Sequence of chain 1.B:
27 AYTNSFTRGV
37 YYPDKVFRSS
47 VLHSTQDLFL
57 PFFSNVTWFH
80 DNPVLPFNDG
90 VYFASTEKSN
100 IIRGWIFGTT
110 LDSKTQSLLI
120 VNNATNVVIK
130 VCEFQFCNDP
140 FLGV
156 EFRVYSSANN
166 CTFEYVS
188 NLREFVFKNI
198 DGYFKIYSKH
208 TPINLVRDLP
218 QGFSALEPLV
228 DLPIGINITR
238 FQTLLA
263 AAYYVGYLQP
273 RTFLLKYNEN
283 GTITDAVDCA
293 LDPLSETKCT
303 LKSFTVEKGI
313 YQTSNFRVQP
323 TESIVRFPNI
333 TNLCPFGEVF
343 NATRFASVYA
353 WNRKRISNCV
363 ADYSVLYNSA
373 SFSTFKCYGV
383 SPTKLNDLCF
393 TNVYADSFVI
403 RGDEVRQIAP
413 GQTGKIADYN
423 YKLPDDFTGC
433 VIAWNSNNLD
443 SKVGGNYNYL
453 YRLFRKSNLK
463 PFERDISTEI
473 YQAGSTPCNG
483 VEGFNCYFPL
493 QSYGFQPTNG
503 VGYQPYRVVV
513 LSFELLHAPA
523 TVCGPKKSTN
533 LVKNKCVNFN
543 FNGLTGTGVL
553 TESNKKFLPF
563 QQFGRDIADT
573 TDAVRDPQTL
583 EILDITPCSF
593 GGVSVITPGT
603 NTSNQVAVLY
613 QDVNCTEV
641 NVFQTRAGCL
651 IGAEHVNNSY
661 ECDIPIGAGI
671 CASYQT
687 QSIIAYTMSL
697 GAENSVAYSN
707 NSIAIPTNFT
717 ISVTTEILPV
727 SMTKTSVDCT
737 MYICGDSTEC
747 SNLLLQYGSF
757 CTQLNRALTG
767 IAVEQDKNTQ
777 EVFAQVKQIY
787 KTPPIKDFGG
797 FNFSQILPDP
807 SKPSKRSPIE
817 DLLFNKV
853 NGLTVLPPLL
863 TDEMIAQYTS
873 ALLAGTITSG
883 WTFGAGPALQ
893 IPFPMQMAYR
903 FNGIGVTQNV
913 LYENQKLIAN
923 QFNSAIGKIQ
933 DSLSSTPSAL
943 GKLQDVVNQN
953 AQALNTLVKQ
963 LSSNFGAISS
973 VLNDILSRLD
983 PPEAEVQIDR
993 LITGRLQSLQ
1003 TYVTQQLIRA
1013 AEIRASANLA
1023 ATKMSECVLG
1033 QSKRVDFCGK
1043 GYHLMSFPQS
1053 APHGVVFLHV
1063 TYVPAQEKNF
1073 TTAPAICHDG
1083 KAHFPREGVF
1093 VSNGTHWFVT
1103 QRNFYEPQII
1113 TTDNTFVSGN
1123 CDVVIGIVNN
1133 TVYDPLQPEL

Binding-site contacts:
Ligand atom N2 contacts residue GLU281 of chain 1.B at 3.6 Å.
Ligand atom O7 contacts residue ASN280 of chain 1.B at 3.8 Å.
Ligand atom C5 contacts residue ASN282 of chain 1.B at 3.7 Å.
Ligand atom C8 contacts residue GLU281 of chain 1.B at 3.4 Å.
Ligand atom C3 contacts residue ASN282 of chain 1.B at 3.8 Å.
Ligand atom C8 contacts residue ASN282 of chain 1.B at 4.3 Å.
Ligand atom C7 contacts residue ASN282 of chain 1.B at 3.1 Å.
Ligand atom C1 contacts residue ASN282 of chain 1.B at 1.4 Å.
Ligand atom C2 contacts residue ASN282 of chain 1.B at 2.4 Å.
Ligand atom O5 contacts residue ASN282 of chain 1.B at 2.4 Å (h-bond).
Ligand atom C8 contacts residue ASN280 of chain 1.B at 3.7 Å.
Ligand atom N2 contacts residue ASN282 of chain 1.B at 2.9 Å (h-bond).
Ligand atom C7 contacts residue GLU281 of chain 1.B at 4.0 Å.
Ligand atom C4 contacts residue ASN282 of chain 1.B at 4.2 Å.
Ligand atom O7 contacts residue ASN282 of chain 1.B at 2.9 Å (h-bond).
Ligand atom C7 contacts residue ASN280 of chain 1.B at 4.1 Å.

A protein and the small-molecule ligand that binds it are described below.
Small molecule (SMILES): CC(=O)N[C@@H]1[C@@H](O)[C@H](O)[C@@H](CO)O[C@H]1O